Sequence of chain 1.B:
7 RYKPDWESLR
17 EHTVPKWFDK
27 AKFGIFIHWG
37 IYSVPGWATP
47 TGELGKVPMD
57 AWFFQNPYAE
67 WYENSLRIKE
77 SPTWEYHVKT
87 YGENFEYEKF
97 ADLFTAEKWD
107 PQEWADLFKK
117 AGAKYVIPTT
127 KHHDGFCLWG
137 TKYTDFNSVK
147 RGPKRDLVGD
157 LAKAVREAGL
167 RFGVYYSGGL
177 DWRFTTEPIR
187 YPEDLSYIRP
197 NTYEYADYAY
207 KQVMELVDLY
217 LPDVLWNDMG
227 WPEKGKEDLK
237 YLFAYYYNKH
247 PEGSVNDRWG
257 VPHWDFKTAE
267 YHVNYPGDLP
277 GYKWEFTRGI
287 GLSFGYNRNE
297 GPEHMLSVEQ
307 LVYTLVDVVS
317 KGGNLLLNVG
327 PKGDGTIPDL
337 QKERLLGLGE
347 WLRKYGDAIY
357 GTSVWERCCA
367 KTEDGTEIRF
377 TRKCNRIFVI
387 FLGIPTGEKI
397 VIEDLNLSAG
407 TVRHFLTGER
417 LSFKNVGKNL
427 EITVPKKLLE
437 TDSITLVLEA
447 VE

A small-molecule ligand and the protein it binds are described below.
Small molecule (SMILES): O[C@@H]1[C@H](O)[C@H](Cc2ccccc2)NC[C@H]1O

Binding-site contacts:
Ligand atom OAB contacts residue TYR64 of chain 1.B at 3.8 Å.
Ligand atom CAM contacts residue GLU66 of chain 1.B at 4.1 Å.
Ligand atom CAH contacts residue TRP67 of chain 1.B at 3.9 Å (hydrophobic).
Ligand atom OAC contacts residue GLU266 of chain 1.B at 2.9 Å (salt-bridge).
Ligand atom OAB contacts residue HIS128 of chain 1.B at 3.4 Å.
Ligand atom CAI contacts residue HIS34 of chain 1.B at 4.1 Å.
Ligand atom CAP contacts residue GLU266 of chain 1.B at 3.6 Å.
Ligand atom CAP contacts residue ASP224 of chain 1.B at 3.5 Å.
Ligand atom CAN contacts residue TRP67 of chain 1.B at 4.1 Å (hydrophobic).
Ligand atom CAN contacts residue HIS129 of chain 1.B at 3.8 Å.
Ligand atom CAD contacts residue PHE59 of chain 1.B at 4.1 Å (hydrophobic).
Ligand atom CAI contacts residue GLU266 of chain 1.B at 4.1 Å.
Ligand atom CAF contacts residue TRP67 of chain 1.B at 3.3 Å (hydrophobic).
Ligand atom CAO contacts residue TRP67 of chain 1.B at 4.2 Å (hydrophobic).
Ligand atom CAN contacts residue GLU66 of chain 1.B at 3.9 Å.
Ligand atom NAK contacts residue GLU266 of chain 1.B at 2.9 Å (salt-bridge).
Ligand atom CAN contacts residue ASP224 of chain 1.B at 3.9 Å.
Ligand atom CAL contacts residue GLU266 of chain 1.B at 4.1 Å.
Ligand atom CAM contacts residue HIS128 of chain 1.B at 3.8 Å.
Ligand atom CAO contacts residue GLU266 of chain 1.B at 3.9 Å.
Ligand atom CAO contacts residue TYR64 of chain 1.B at 3.6 Å (hydrophobic).
Ligand atom CAD contacts residue TRP67 of chain 1.B at 4.0 Å (hydrophobic).
Ligand atom CAN contacts residue HIS128 of chain 1.B at 3.6 Å.
Ligand atom CAP contacts residue ARG254 of chain 1.B at 4.1 Å.
Ligand atom CAJ contacts residue GLU266 of chain 1.B at 3.2 Å.
Ligand atom OAB contacts residue HIS129 of chain 1.B at 3.9 Å.
Ligand atom NAK contacts residue ASP224 of chain 1.B at 3.6 Å.
Ligand atom OAB contacts residue GLU66 of chain 1.B at 2.5 Å (salt-bridge).
Ligand atom CAM contacts residue ASP224 of chain 1.B at 4.1 Å.
Ligand atom CAH contacts residue TYR64 of chain 1.B at 3.8 Å (hydrophobic).
Ligand atom NAK contacts residue ARG254 of chain 1.B at 3.5 Å (salt-bridge).
Ligand atom OAB contacts residue TRP67 of chain 1.B at 3.3 Å (h-bond).
Ligand atom OAA contacts residue HIS128 of chain 1.B at 2.7 Å (h-bond).
Ligand atom OAA contacts residue GLU66 of chain 1.B at 4.0 Å.
Ligand atom CAI contacts residue ASP224 of chain 1.B at 3.3 Å.
Ligand atom OAC contacts residue TYR64 of chain 1.B at 2.5 Å.
Ligand atom OAC contacts residue PHE290 of chain 1.B at 4.0 Å.
Ligand atom CAM contacts residue HIS34 of chain 1.B at 3.5 Å.
Ligand atom OAA contacts residue HIS34 of chain 1.B at 2.4 Å (h-bond).
Ligand atom OAA contacts residue TYR171 of chain 1.B at 3.8 Å.